Sequence of chain 3.A:
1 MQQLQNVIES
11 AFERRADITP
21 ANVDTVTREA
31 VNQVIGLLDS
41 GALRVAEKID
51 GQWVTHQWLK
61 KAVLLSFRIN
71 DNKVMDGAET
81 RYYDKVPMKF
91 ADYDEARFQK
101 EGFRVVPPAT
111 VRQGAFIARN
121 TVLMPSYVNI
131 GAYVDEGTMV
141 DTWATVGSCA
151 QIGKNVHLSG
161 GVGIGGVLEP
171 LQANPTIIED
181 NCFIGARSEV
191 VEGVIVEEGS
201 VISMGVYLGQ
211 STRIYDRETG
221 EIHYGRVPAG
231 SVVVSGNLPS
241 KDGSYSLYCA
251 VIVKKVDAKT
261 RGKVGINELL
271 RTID

Binding-site contacts:
Ligand atom O71 contacts residue ARG112 of chain 2.A at 2.9 Å (salt-bridge).
Ligand atom O72 contacts residue ARG104 of chain 3.A at 2.6 Å (salt-bridge).
Ligand atom C6 contacts residue ARG112 of chain 2.A at 3.5 Å.
Ligand atom CA contacts residue SCO1 of chain 3.C at 3.6 Å.
Ligand atom O contacts residue GLU169 of chain 2.A at 3.1 Å (salt-bridge).
Ligand atom OXT contacts residue VAL167 of chain 2.A at 4.0 Å.
Ligand atom N contacts residue GLU169 of chain 2.A at 2.6 Å (salt-bridge).
Ligand atom N contacts residue SCO1 of chain 3.C at 2.8 Å (h-bond).
Ligand atom C contacts residue LEU168 of chain 2.A at 4.0 Å (hydrophobic).
Ligand atom CA contacts residue ASP141 of chain 3.A at 3.4 Å.
Ligand atom C7 contacts residue ARG104 of chain 3.A at 3.4 Å.
Ligand atom C4 contacts residue ASN129 of chain 2.A at 3.7 Å.
Ligand atom O72 contacts residue LEU270 of chain 3.A at 3.8 Å.
Ligand atom C5 contacts residue MET124 of chain 3.A at 3.9 Å (hydrophobic).
Ligand atom O72 contacts residue VAL122 of chain 3.A at 4.0 Å.
Ligand atom CB contacts residue GLU169 of chain 2.A at 3.7 Å.
Ligand atom OXT contacts residue GLY166 of chain 2.A at 3.4 Å.
Ligand atom C contacts residue SCO1 of chain 3.C at 3.5 Å.
Ligand atom O contacts residue SCO1 of chain 3.C at 3.5 Å (h-bond).
Ligand atom O contacts residue SER148 of chain 2.A at 3.4 Å (h-bond).
Ligand atom C7 contacts residue ARG112 of chain 2.A at 3.6 Å.
Ligand atom OXT contacts residue ASN129 of chain 2.A at 3.6 Å.
Ligand atom C7 contacts residue MET124 of chain 3.A at 3.8 Å (hydrophobic).
Ligand atom O72 contacts residue MET139 of chain 3.A at 3.7 Å.
Ligand atom O contacts residue LEU168 of chain 2.A at 2.9 Å (h-bond).
Ligand atom O71 contacts residue ARG104 of chain 3.A at 2.9 Å (salt-bridge).
Ligand atom C contacts residue SER148 of chain 2.A at 3.5 Å.
Ligand atom O contacts residue VAL167 of chain 2.A at 3.3 Å (h-bond).
Ligand atom C7 contacts residue PHE67 of chain 2.A at 3.8 Å (hydrophobic).
Ligand atom C6 contacts residue MET124 of chain 3.A at 3.7 Å (hydrophobic).
Ligand atom O71 contacts residue MET124 of chain 3.A at 4.0 Å.
Ligand atom CB contacts residue ASP141 of chain 3.A at 3.6 Å.
Ligand atom C5 contacts residue MET139 of chain 3.A at 3.8 Å (hydrophobic).
Ligand atom O contacts residue GLY166 of chain 2.A at 3.6 Å.
Ligand atom N contacts residue ASP141 of chain 3.A at 2.8 Å (salt-bridge).
Ligand atom CA contacts residue GLU169 of chain 2.A at 3.6 Å.
Ligand atom CB contacts residue MET139 of chain 3.A at 4.0 Å (hydrophobic).
Ligand atom OXT contacts residue SER148 of chain 2.A at 2.7 Å (h-bond).
Ligand atom O71 contacts residue PHE67 of chain 2.A at 3.2 Å.
Ligand atom C contacts residue GLY166 of chain 2.A at 3.8 Å.

Sequence of chain 2.A:
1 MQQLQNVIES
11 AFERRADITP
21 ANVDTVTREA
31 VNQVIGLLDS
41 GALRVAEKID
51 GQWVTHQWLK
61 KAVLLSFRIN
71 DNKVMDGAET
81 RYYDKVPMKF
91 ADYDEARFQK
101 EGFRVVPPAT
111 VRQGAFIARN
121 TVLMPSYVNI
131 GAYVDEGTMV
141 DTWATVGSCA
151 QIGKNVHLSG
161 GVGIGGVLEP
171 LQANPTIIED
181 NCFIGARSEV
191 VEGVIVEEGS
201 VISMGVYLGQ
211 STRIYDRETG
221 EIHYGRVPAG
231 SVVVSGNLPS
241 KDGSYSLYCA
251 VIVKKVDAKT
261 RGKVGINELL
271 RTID

The small molecule below binds the protein below.
Small molecule (SMILES): N[C@@H](CCCCC(=O)O)C(=O)O